Sequence of chain 1.H:
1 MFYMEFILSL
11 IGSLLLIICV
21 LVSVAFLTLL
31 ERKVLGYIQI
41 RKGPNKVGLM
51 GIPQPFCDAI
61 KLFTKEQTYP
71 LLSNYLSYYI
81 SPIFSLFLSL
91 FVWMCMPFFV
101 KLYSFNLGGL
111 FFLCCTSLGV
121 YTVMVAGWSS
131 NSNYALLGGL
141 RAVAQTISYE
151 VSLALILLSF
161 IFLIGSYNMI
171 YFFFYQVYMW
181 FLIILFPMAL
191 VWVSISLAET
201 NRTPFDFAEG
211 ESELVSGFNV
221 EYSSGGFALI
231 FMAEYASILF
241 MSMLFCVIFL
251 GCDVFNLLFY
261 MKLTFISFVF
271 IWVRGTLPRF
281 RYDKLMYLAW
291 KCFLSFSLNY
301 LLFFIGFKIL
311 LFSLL

Sequence of chain 1.F:
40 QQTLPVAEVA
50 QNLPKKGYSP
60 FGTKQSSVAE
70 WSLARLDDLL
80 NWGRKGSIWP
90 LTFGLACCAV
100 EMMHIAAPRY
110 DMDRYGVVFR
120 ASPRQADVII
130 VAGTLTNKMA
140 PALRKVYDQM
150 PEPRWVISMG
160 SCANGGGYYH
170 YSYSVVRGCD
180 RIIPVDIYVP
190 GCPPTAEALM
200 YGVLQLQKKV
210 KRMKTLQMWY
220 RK

This protein binds this small molecule.
Small molecule (SMILES): COC1=C(OC)C(=O)C(C/C=C(\C)CC/C=C(\C)CC/C=C(\C)CC/C=C(\C)CC/C=C(\C)CC/C=C(\C)CC/C=C(\C)CC/C=C(\C)CC/C=C(\C)CCC=C(C)C)=C(C)C1=O

Binding-site contacts:
Ligand atom C37 contacts residue ASP58 of chain 1.H at 3.7 Å.
Ligand atom C3 contacts residue HIS97 of chain 1.EA at 3.7 Å.
Ligand atom C24 contacts residue LEU35 of chain 1.H at 3.8 Å (hydrophobic).
Ligand atom C8 contacts residue MET102 of chain 1.F at 3.6 Å (hydrophobic).
Ligand atom C1M contacts residue PRO94 of chain 1.EA at 3.3 Å (hydrophobic).
Ligand atom C25 contacts residue ASP112 of chain 1.F at 3.4 Å.
Ligand atom C7 contacts residue THR91 of chain 1.F at 3.8 Å.
Ligand atom C32 contacts residue ARG32 of chain 1.H at 3.6 Å.
Ligand atom C3M contacts residue HIS97 of chain 1.EA at 3.7 Å.
Ligand atom O5 contacts residue ALA98 of chain 1.F at 3.4 Å.
Ligand atom O2 contacts residue THR194 of chain 1.EA at 3.3 Å.
Ligand atom C6 contacts residue MET102 of chain 1.F at 3.7 Å (hydrophobic).
Ligand atom C30 contacts residue ARG119 of chain 1.F at 3.7 Å.
Ligand atom C5 contacts residue HIS97 of chain 1.EA at 3.7 Å.
Ligand atom C41 contacts residue MET232 of chain 1.H at 3.7 Å (hydrophobic).
Ligand atom C42 contacts residue MET232 of chain 1.H at 3.7 Å (hydrophobic).
Ligand atom C3M contacts residue THR194 of chain 1.EA at 3.5 Å.
Ligand atom C4 contacts residue HIS97 of chain 1.EA at 3.2 Å.
Ligand atom O5 contacts residue GLY93 of chain 1.F at 3.2 Å (h-bond).
Ligand atom C31 contacts residue PHE231 of chain 1.H at 3.6 Å (hydrophobic).
Ligand atom C45 contacts residue ALA25 of chain 1.H at 1.5 Å (hydrophobic).
Ligand atom C40 contacts residue ASP58 of chain 1.H at 3.7 Å.
Ligand atom C44 contacts residue ALA25 of chain 1.H at 3.0 Å (hydrophobic).
Ligand atom C12 contacts residue MET102 of chain 1.F at 3.7 Å (hydrophobic).
Ligand atom C36 contacts residue PHE231 of chain 1.H at 3.6 Å (hydrophobic).
Ligand atom C15 contacts residue PHE205 of chain 1.EA at 3.6 Å (hydrophobic).
Ligand atom C37 contacts residue LEU62 of chain 1.H at 3.7 Å (hydrophobic).
Ligand atom O3 contacts residue HIS97 of chain 1.EA at 3.0 Å (h-bond).
Ligand atom C10 contacts residue PHE118 of chain 1.F at 3.7 Å (hydrophobic).
Ligand atom C34 contacts residue PHE231 of chain 1.H at 3.6 Å (hydrophobic).
Ligand atom C40 contacts residue PRO55 of chain 1.H at 3.4 Å (hydrophobic).
Ligand atom O4 contacts residue HIS97 of chain 1.EA at 3.2 Å (h-bond).
Ligand atom C15 contacts residue ALA105 of chain 1.F at 3.8 Å (hydrophobic).
Ligand atom C35 contacts residue ASP58 of chain 1.H at 3.4 Å.
Ligand atom C20 contacts residue GLU211 of chain 1.H at 3.7 Å.
Ligand atom C3M contacts residue MET190 of chain 1.EA at 3.8 Å (hydrophobic).
Ligand atom O2 contacts residue HIS97 of chain 1.EA at 3.5 Å.
Ligand atom C16 contacts residue PHE118 of chain 1.F at 3.8 Å (hydrophobic).
Ligand atom C43 contacts residue MET232 of chain 1.H at 3.6 Å (hydrophobic).
Ligand atom C33 contacts residue TRP88 of chain 1.F at 3.5 Å (hydrophobic).

Sequence of chain 1.EA:
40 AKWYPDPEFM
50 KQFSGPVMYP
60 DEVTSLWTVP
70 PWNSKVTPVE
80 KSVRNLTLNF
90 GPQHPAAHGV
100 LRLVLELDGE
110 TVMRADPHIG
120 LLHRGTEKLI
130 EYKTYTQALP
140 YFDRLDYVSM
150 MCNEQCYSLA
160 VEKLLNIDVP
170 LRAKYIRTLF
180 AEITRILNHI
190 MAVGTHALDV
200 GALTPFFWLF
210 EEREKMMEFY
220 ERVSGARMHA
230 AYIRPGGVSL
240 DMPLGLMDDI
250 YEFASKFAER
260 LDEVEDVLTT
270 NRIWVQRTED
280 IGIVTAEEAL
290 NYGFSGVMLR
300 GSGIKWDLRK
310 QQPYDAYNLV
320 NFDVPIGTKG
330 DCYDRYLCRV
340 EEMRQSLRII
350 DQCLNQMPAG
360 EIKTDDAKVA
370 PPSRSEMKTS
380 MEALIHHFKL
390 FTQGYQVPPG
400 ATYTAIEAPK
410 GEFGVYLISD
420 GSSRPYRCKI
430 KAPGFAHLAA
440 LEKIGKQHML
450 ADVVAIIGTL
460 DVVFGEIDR